The protein below binds the small molecule below.
Small molecule (SMILES): CC(C)C[C@H](NC(=O)[C@H](CCC(N)=O)NC(=O)[C@@H](NC(=O)[C@H](CC(C)C)NC(=O)[C@@H](N)CCCCN)C(C)C)C(=O)N[C@@H](CC(C)C)C(=O)N[C@H](C(=O)N[C@H](C(=O)N[C@H](C(=O)O)[C@@H](C)O)[C@@H](C)O)[C@@H](C)O

Sequence of chain 1.B:
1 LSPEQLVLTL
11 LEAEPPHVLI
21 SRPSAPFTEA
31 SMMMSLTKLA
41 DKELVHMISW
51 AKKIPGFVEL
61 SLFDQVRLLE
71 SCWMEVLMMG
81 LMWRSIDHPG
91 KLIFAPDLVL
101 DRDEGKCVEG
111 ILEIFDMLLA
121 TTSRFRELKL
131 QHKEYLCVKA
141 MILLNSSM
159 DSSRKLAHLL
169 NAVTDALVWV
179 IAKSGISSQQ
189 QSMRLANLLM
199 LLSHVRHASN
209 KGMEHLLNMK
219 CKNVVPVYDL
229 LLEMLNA

Binding-site contacts:
Ligand atom CD1 contacts residue LEU228 of chain 1.B at 3.5 Å (hydrophobic).
Ligand atom CD2 contacts residue VAL45 of chain 1.B at 4.0 Å (hydrophobic).
Ligand atom C contacts residue GLU231 of chain 1.B at 4.2 Å.
Ligand atom CB contacts residue GLU231 of chain 1.B at 3.6 Å.
Ligand atom CD2 contacts residue LYS52 of chain 1.B at 4.3 Å.
Ligand atom CD2 contacts residue LEU69 of chain 1.B at 3.9 Å (hydrophobic).
Ligand atom CD1 contacts residue MET232 of chain 1.B at 3.9 Å (hydrophobic).
Ligand atom CG1 contacts residue LEU62 of chain 1.B at 4.0 Å (hydrophobic).
Ligand atom C contacts residue LYS52 of chain 1.B at 3.9 Å.
Ligand atom CD2 contacts residue ILE48 of chain 1.B at 3.5 Å (hydrophobic).
Ligand atom CB contacts residue GLU231 of chain 1.B at 2.9 Å.
Ligand atom CD2 contacts residue GLU70 of chain 1.B at 3.9 Å.
Ligand atom C contacts residue LYS52 of chain 1.B at 3.8 Å.
Ligand atom CA contacts residue GLU231 of chain 1.B at 4.1 Å.
Ligand atom CD2 contacts residue VAL66 of chain 1.B at 3.7 Å (hydrophobic).
Ligand atom OXT contacts residue LYS52 of chain 1.B at 3.3 Å (salt-bridge).
Ligand atom O contacts residue LYS52 of chain 1.B at 2.7 Å (salt-bridge).
Ligand atom C contacts residue ILE48 of chain 1.B at 4.0 Å (hydrophobic).
Ligand atom CD1 contacts residue ILE48 of chain 1.B at 3.8 Å (hydrophobic).
Ligand atom CA contacts residue GLU231 of chain 1.B at 3.6 Å.
Ligand atom CA contacts residue ILE48 of chain 1.B at 4.0 Å (hydrophobic).
Ligand atom CG contacts residue LEU228 of chain 1.B at 3.7 Å (hydrophobic).
Ligand atom CD2 contacts residue MET232 of chain 1.B at 4.1 Å (hydrophobic).
Ligand atom CD2 contacts residue GLN65 of chain 1.B at 3.8 Å.
Ligand atom CG contacts residue ILE48 of chain 1.B at 3.7 Å (hydrophobic).
Ligand atom CG2 contacts residue LEU62 of chain 1.B at 3.3 Å (hydrophobic).
Ligand atom CE contacts residue LEU228 of chain 1.B at 4.0 Å (hydrophobic).
Ligand atom CA contacts residue LYS52 of chain 1.B at 4.3 Å.
Ligand atom O contacts residue ILE48 of chain 1.B at 4.2 Å.
Ligand atom N contacts residue ILE48 of chain 1.B at 3.9 Å.
Ligand atom CD2 contacts residue PHE57 of chain 1.B at 4.2 Å (hydrophobic).
Ligand atom CB contacts residue LEU62 of chain 1.B at 4.2 Å (hydrophobic).
Ligand atom CD1 contacts residue VAL66 of chain 1.B at 4.0 Å (hydrophobic).
Ligand atom O contacts residue LYS52 of chain 1.B at 3.9 Å.
Ligand atom N contacts residue GLU231 of chain 1.B at 3.3 Å (salt-bridge).
Ligand atom N contacts residue GLU231 of chain 1.B at 3.2 Å (salt-bridge).
Ligand atom CG contacts residue GLU231 of chain 1.B at 4.1 Å.
Ligand atom CA contacts residue LEU228 of chain 1.B at 4.2 Å (hydrophobic).
Ligand atom CD1 contacts residue LEU69 of chain 1.B at 4.2 Å (hydrophobic).
Ligand atom CB contacts residue ILE48 of chain 1.B at 3.8 Å (hydrophobic).